Binding-site contacts:
Ligand atom C3 contacts residue ASN657 of chain 1.A at 3.8 Å.
Ligand atom N2 contacts residue ASN657 of chain 1.A at 2.9 Å (h-bond).
Ligand atom C4 contacts residue ASN657 of chain 1.A at 4.2 Å.
Ligand atom O5 contacts residue ASN657 of chain 1.A at 2.4 Å (h-bond).
Ligand atom C1 contacts residue ASN657 of chain 1.A at 1.4 Å.
Ligand atom C7 contacts residue ASN657 of chain 1.A at 3.8 Å.
Ligand atom C2 contacts residue ASN657 of chain 1.A at 2.5 Å.
Ligand atom O7 contacts residue ASN657 of chain 1.A at 4.3 Å.
Ligand atom C5 contacts residue ASN657 of chain 1.A at 3.7 Å.

Sequence of chain 1.A:
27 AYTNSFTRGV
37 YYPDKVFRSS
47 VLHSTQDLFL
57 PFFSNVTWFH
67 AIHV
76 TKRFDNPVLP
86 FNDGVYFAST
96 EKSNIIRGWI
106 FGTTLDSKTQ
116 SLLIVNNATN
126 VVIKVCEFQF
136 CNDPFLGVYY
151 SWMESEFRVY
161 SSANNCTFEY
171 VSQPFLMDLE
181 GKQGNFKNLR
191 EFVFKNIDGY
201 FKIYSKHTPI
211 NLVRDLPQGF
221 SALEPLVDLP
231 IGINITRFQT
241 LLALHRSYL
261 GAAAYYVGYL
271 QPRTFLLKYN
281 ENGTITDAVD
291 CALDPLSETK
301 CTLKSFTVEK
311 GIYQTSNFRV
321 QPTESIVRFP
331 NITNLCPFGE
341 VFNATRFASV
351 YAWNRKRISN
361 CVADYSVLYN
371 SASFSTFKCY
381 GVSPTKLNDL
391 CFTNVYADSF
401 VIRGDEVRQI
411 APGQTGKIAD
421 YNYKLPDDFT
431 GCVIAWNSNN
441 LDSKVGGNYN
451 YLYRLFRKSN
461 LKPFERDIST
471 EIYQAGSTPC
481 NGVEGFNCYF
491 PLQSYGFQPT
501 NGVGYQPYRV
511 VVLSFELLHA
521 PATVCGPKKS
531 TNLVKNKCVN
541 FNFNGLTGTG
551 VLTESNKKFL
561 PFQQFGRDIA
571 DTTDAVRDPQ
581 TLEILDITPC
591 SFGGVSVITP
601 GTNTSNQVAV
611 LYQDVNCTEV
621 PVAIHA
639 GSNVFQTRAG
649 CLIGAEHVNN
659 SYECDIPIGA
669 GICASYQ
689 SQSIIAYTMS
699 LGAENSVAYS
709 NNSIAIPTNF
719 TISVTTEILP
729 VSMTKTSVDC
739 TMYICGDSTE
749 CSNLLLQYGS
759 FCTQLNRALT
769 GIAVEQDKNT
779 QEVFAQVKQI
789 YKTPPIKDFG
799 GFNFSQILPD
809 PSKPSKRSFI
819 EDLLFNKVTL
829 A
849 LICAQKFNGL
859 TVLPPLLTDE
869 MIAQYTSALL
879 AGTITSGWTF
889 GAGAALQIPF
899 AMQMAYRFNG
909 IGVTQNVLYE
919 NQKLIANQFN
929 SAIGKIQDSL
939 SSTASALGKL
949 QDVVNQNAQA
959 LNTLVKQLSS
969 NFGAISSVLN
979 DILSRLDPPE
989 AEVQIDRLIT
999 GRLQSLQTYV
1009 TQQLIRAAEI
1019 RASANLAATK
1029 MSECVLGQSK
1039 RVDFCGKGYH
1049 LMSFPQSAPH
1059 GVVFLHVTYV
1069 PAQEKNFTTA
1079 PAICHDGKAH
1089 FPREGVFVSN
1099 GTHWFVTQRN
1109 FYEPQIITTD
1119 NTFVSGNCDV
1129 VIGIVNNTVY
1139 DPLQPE

This small molecule binds to this protein.
Small molecule (SMILES): CC(=O)N[C@@H]1[C@@H](O)[C@H](O)[C@@H](CO)O[C@H]1O